Sequence of chain 1.B:
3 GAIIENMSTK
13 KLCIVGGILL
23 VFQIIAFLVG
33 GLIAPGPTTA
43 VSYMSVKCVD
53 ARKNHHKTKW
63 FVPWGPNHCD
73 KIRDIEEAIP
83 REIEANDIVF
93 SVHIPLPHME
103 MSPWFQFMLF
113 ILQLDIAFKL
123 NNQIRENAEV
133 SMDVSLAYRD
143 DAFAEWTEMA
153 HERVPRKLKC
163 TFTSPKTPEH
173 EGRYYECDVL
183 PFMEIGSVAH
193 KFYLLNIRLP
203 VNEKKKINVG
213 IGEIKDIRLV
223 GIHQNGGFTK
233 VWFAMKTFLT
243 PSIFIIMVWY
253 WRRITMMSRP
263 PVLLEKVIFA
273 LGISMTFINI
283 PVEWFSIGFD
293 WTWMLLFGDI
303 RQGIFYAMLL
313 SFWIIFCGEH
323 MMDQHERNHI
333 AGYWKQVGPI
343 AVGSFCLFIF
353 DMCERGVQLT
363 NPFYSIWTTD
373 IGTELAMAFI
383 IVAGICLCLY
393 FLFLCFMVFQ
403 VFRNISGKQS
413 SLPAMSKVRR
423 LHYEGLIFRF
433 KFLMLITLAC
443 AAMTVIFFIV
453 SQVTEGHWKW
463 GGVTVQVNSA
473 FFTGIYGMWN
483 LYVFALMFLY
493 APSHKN

Binding-site contacts:
Ligand atom C2 contacts residue TRP286 of chain 1.B at 4.5 Å (hydrophobic).
Ligand atom C3 contacts residue GLY290 of chain 1.B at 4.5 Å.
Ligand atom C2 contacts residue GLY290 of chain 1.B at 4.0 Å.
Ligand atom C21 contacts residue PHE287 of chain 1.B at 4.1 Å (hydrophobic).
Ligand atom C8 contacts residue TRP286 of chain 1.B at 4.5 Å (hydrophobic).
Ligand atom C10 contacts residue TRP286 of chain 1.B at 3.9 Å (hydrophobic).
Ligand atom O1 contacts residue GLY290 of chain 1.B at 4.3 Å.
Ligand atom C17 contacts residue PRO283 of chain 1.B at 4.3 Å (hydrophobic).
Ligand atom C24 contacts residue PRO283 of chain 1.B at 4.4 Å (hydrophobic).
Ligand atom C6 contacts residue TRP286 of chain 1.B at 4.1 Å (hydrophobic).
Ligand atom C11 contacts residue TRP286 of chain 1.B at 3.7 Å (hydrophobic).
Ligand atom C1 contacts residue PHE287 of chain 1.B at 4.4 Å (hydrophobic).
Ligand atom C23 contacts residue PRO283 of chain 1.B at 4.3 Å (hydrophobic).
Ligand atom C12 contacts residue PHE287 of chain 1.B at 3.5 Å (hydrophobic).
Ligand atom C20 contacts residue PRO283 of chain 1.B at 4.0 Å (hydrophobic).
Ligand atom C7 contacts residue TRP286 of chain 1.B at 3.7 Å (hydrophobic).
Ligand atom C15 contacts residue TRP286 of chain 1.B at 4.2 Å (hydrophobic).
Ligand atom C1 contacts residue TRP286 of chain 1.B at 3.3 Å (hydrophobic).
Ligand atom C26 contacts residue THR239 of chain 1.B at 3.7 Å.
Ligand atom C14 contacts residue TRP286 of chain 1.B at 4.0 Å (hydrophobic).
Ligand atom C22 contacts residue PRO283 of chain 1.B at 3.1 Å (hydrophobic).
Ligand atom C11 contacts residue PHE287 of chain 1.B at 3.5 Å (hydrophobic).
Ligand atom C9 contacts residue TRP286 of chain 1.B at 3.4 Å (hydrophobic).
Ligand atom C16 contacts residue TRP286 of chain 1.B at 4.0 Å (hydrophobic).
Ligand atom C21 contacts residue PRO283 of chain 1.B at 4.1 Å (hydrophobic).
Ligand atom C17 contacts residue TRP286 of chain 1.B at 4.3 Å (hydrophobic).
Ligand atom C26 contacts residue PRO243 of chain 1.B at 3.5 Å (hydrophobic).
Ligand atom C12 contacts residue TRP286 of chain 1.B at 4.0 Å (hydrophobic).

The small molecule below binds the protein below.
Small molecule (SMILES): CC(C)CCC[C@@H](C)[C@H]1CC[C@H]2[C@@H]3CC=C4C[C@@H](O)CC[C@]4(C)[C@H]3CC[C@]12C